Binding-site contacts:
Ligand atom C5 contacts residue TRP229 of chain 1.F at 4.5 Å (hydrophobic).
Ligand atom C4 contacts residue TRP229 of chain 1.F at 3.8 Å (hydrophobic).
Ligand atom C16 contacts residue ALA198 of chain 1.F at 3.9 Å (hydrophobic).
Ligand atom C12 contacts residue LEU233 of chain 1.F at 4.4 Å (hydrophobic).
Ligand atom C26 contacts residue LEU195 of chain 1.F at 3.8 Å (hydrophobic).
Ligand atom C27 contacts residue PHE240 of chain 1.F at 4.4 Å (hydrophobic).
Ligand atom C13 contacts residue ALA198 of chain 1.F at 4.4 Å (hydrophobic).
Ligand atom C20 contacts residue PHE240 of chain 1.F at 4.2 Å (hydrophobic).
Ligand atom C3 contacts residue MET206 of chain 1.F at 4.2 Å (hydrophobic).
Ligand atom C11 contacts residue LEU233 of chain 1.F at 4.0 Å (hydrophobic).
Ligand atom C15 contacts residue LEU195 of chain 1.A at 3.7 Å (hydrophobic).
Ligand atom C22 contacts residue PHE240 of chain 1.F at 4.0 Å (hydrophobic).
Ligand atom C1 contacts residue MET206 of chain 1.F at 3.8 Å (hydrophobic).
Ligand atom C21 contacts residue PHE240 of chain 1.F at 4.2 Å (hydrophobic).
Ligand atom C17 contacts residue ILE199 of chain 1.F at 4.4 Å (hydrophobic).
Ligand atom C19 contacts residue LEU232 of chain 1.F at 3.7 Å (hydrophobic).
Ligand atom C21 contacts residue ILE199 of chain 1.F at 3.8 Å (hydrophobic).
Ligand atom C14 contacts residue ALA198 of chain 1.F at 3.7 Å (hydrophobic).
Ligand atom C25 contacts residue PHE240 of chain 1.F at 3.8 Å (hydrophobic).
Ligand atom C15 contacts residue ALA198 of chain 1.F at 4.2 Å (hydrophobic).
Ligand atom C3 contacts residue TRP229 of chain 1.F at 4.4 Å (hydrophobic).
Ligand atom C19 contacts residue TRP229 of chain 1.F at 3.8 Å (hydrophobic).
Ligand atom C7 contacts residue LEU195 of chain 1.A at 4.4 Å (hydrophobic).
Ligand atom C2 contacts residue MET206 of chain 1.F at 3.7 Å (hydrophobic).
Ligand atom C1 contacts residue PRO202 of chain 1.F at 4.3 Å (hydrophobic).
Ligand atom C23 contacts residue PHE240 of chain 1.F at 3.8 Å (hydrophobic).
Ligand atom C24 contacts residue PHE240 of chain 1.F at 3.6 Å (hydrophobic).
Ligand atom C18 contacts residue CYS236 of chain 1.F at 4.0 Å (hydrophobic).
Ligand atom O1 contacts residue MET206 of chain 1.F at 4.2 Å.
Ligand atom C2 contacts residue TRP229 of chain 1.F at 4.0 Å (hydrophobic).
Ligand atom C24 contacts residue PHE240 of chain 1.A at 4.5 Å (hydrophobic).
Ligand atom C27 contacts residue PHE240 of chain 1.A at 4.0 Å (hydrophobic).
Ligand atom C26 contacts residue PHE157 of chain 1.F at 3.9 Å (hydrophobic).
Ligand atom C12 contacts residue ALA198 of chain 1.F at 4.5 Å (hydrophobic).
Ligand atom C8 contacts residue LEU195 of chain 1.A at 4.5 Å (hydrophobic).
Ligand atom C12 contacts residue ILE199 of chain 1.F at 3.7 Å (hydrophobic).
Ligand atom C17 contacts residue ALA198 of chain 1.F at 4.1 Å (hydrophobic).
Ligand atom O1 contacts residue TRP229 of chain 1.F at 4.2 Å.

Sequence of chain 1.A:
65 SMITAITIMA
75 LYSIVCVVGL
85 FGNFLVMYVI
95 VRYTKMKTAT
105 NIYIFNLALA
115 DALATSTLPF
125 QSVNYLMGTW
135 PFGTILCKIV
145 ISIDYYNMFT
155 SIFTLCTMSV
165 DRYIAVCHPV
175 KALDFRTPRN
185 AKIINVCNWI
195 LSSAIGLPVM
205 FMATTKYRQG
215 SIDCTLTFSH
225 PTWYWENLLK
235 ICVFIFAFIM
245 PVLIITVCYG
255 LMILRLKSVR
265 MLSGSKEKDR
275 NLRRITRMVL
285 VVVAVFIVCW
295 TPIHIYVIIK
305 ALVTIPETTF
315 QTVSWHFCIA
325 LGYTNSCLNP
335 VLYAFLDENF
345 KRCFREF

The small molecule below binds the protein below.
Small molecule (SMILES): CC(C)CCC[C@@H](C)[C@H]1CC[C@H]2[C@@H]3CC=C4C[C@@H](O)CC[C@]4(C)[C@H]3CC[C@]12C

Sequence of chain 1.F:
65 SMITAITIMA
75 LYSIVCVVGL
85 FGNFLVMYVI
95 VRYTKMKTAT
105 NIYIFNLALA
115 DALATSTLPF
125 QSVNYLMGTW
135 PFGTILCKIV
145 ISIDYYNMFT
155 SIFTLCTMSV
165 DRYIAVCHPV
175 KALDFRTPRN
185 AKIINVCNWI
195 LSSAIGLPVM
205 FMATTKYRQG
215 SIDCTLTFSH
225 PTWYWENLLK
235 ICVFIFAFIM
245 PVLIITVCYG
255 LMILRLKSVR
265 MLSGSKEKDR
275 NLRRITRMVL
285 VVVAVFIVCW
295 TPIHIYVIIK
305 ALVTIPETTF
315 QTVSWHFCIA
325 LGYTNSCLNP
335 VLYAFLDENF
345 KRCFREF